The protein below binds the small molecule below.
Small molecule (SMILES): Oc1cc(Cl)cc(Cl)c1O

Sequence of chain 1.A:
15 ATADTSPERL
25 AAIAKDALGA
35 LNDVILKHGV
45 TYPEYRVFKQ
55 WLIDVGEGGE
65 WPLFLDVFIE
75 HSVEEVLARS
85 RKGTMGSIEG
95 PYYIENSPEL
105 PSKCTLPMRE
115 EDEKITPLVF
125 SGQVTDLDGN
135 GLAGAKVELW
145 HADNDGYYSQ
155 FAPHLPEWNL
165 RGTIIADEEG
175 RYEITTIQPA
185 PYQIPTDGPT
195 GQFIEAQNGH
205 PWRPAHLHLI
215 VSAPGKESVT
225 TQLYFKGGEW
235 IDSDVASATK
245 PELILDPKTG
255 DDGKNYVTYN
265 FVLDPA

Binding-site contacts:
Ligand atom CL10 contacts residue TYR186 of chain 1.A at 4.2 Å.
Ligand atom C2 contacts residue PRO95 of chain 1.A at 3.7 Å (hydrophobic).
Ligand atom CL10 contacts residue ILE188 of chain 1.A at 3.3 Å.
Ligand atom C1 contacts residue TYR96 of chain 1.A at 3.6 Å (hydrophobic).
Ligand atom C6 contacts residue TYR96 of chain 1.A at 3.1 Å (hydrophobic).
Ligand atom O7 contacts residue TYR152 of chain 1.A at 3.0 Å (h-bond).
Ligand atom CL9 contacts residue ILE92 of chain 1.A at 3.0 Å.
Ligand atom O8 contacts residue HIS210 of chain 1.A at 3.2 Å (h-bond).
Ligand atom CL9 contacts residue GLY94 of chain 1.A at 3.9 Å.
Ligand atom C5 contacts residue TYR96 of chain 1.A at 4.1 Å (hydrophobic).
Ligand atom C6 contacts residue TYR186 of chain 1.A at 3.9 Å (hydrophobic).
Ligand atom C2 contacts residue HIS210 of chain 1.A at 4.1 Å.
Ligand atom C6 contacts residue PRO95 of chain 1.A at 3.9 Å (hydrophobic).
Ligand atom O7 contacts residue FE1 of chain 1.B at 2.1 Å.
Ligand atom O7 contacts residue HIS212 of chain 1.A at 3.9 Å.
Ligand atom O8 contacts residue ARG207 of chain 1.A at 2.9 Å (salt-bridge).
Ligand atom CL9 contacts residue GLN226 of chain 1.A at 4.1 Å.
Ligand atom O7 contacts residue TYR96 of chain 1.A at 3.2 Å.
Ligand atom C4 contacts residue ARG207 of chain 1.A at 3.8 Å.
Ligand atom CL10 contacts residue VAL71 of chain 1.A at 3.6 Å.
Ligand atom C1 contacts residue PRO95 of chain 1.A at 3.8 Å (hydrophobic).
Ligand atom C2 contacts residue ARG207 of chain 1.A at 3.5 Å.
Ligand atom O8 contacts residue GLN226 of chain 1.A at 4.1 Å.
Ligand atom CL9 contacts residue ARG207 of chain 1.A at 3.5 Å.
Ligand atom C4 contacts residue VAL71 of chain 1.A at 3.6 Å (hydrophobic).
Ligand atom O8 contacts residue HIS212 of chain 1.A at 3.0 Å.
Ligand atom C2 contacts residue FE1 of chain 1.B at 3.0 Å.
Ligand atom C4 contacts residue PRO95 of chain 1.A at 3.8 Å (hydrophobic).
Ligand atom C5 contacts residue LEU67 of chain 1.A at 3.7 Å (hydrophobic).
Ligand atom C5 contacts residue VAL71 of chain 1.A at 4.2 Å (hydrophobic).
Ligand atom C1 contacts residue FE1 of chain 1.B at 3.0 Å.
Ligand atom O8 contacts residue FE1 of chain 1.B at 2.3 Å.
Ligand atom C3 contacts residue PRO95 of chain 1.A at 3.7 Å (hydrophobic).
Ligand atom C2 contacts residue HIS212 of chain 1.A at 4.2 Å.
Ligand atom CL9 contacts residue ALA240 of chain 1.A at 4.0 Å.
Ligand atom C3 contacts residue ARG207 of chain 1.A at 3.5 Å.
Ligand atom O8 contacts residue TYR152 of chain 1.A at 4.2 Å.
Ligand atom C5 contacts residue PRO95 of chain 1.A at 3.8 Å (hydrophobic).
Ligand atom O7 contacts residue HIS210 of chain 1.A at 3.7 Å.
Ligand atom CL10 contacts residue LEU67 of chain 1.A at 2.2 Å.